Sequence of chain 1.C:
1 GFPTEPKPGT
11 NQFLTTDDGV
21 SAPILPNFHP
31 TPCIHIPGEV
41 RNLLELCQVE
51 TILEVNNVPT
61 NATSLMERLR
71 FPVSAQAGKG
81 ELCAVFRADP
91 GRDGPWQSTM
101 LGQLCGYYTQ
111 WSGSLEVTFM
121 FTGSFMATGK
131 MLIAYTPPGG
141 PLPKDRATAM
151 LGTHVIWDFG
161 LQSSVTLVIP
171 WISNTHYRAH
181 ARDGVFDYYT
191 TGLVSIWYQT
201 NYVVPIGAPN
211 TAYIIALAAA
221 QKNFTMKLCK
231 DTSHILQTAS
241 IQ

The small molecule below binds the protein below.
Small molecule (SMILES): Cc1cc(CCCCCCCOc2ccc(C3=NCCO3)cc2)on1

Sequence of chain 2.C:
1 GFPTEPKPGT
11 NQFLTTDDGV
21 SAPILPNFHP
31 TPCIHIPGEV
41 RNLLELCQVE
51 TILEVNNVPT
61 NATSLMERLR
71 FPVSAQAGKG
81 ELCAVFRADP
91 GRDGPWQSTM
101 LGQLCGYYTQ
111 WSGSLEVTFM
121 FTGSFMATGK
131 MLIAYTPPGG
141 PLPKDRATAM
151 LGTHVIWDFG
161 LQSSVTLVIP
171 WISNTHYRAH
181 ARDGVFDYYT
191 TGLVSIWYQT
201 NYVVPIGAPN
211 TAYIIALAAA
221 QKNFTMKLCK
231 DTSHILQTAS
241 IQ

Binding-site contacts:
Ligand atom C5C contacts residue ILE111 of chain 1.A at 3.7 Å (hydrophobic).
Ligand atom C2C contacts residue VAL192 of chain 1.A at 3.7 Å (hydrophobic).
Ligand atom C31 contacts residue ILE24 of chain 1.C at 3.6 Å (hydrophobic).
Ligand atom C6B contacts residue ILE113 of chain 1.A at 4.0 Å (hydrophobic).
Ligand atom C2A contacts residue TRP203 of chain 1.A at 3.6 Å (hydrophobic).
Ligand atom C4B contacts residue TRP203 of chain 1.A at 3.6 Å (hydrophobic).
Ligand atom C3C contacts residue PHE135 of chain 1.A at 3.8 Å (hydrophobic).
Ligand atom O1A contacts residue ASN228 of chain 1.A at 3.7 Å.
Ligand atom C5B contacts residue ILE113 of chain 1.A at 3.5 Å (hydrophobic).
Ligand atom C5C contacts residue PHE135 of chain 1.A at 3.5 Å (hydrophobic).
Ligand atom C4 contacts residue VAL190 of chain 1.A at 3.8 Å (hydrophobic).
Ligand atom C2B contacts residue TYR201 of chain 1.A at 3.4 Å (hydrophobic).
Ligand atom O1A contacts residue TRP203 of chain 1.A at 3.3 Å.
Ligand atom O1 contacts residue PHE233 of chain 1.A at 3.1 Å.
Ligand atom C3B contacts residue TRP203 of chain 1.A at 3.2 Å (hydrophobic).
Ligand atom N3A contacts residue ILE113 of chain 1.A at 3.7 Å.
Ligand atom C7C contacts residue MET230 of chain 1.A at 4.0 Å (hydrophobic).
Ligand atom C5 contacts residue PHE233 of chain 1.A at 3.9 Å (hydrophobic).
Ligand atom C4C contacts residue PHE135 of chain 1.A at 3.7 Å (hydrophobic).
Ligand atom O1 contacts residue PHE155 of chain 1.A at 3.5 Å.
Ligand atom O1B contacts residue MET230 of chain 1.A at 4.0 Å.
Ligand atom C31 contacts residue PRO177 of chain 1.A at 3.9 Å (hydrophobic).
Ligand atom C31 contacts residue VAL179 of chain 1.A at 3.5 Å (hydrophobic).
Ligand atom C3B contacts residue ASN228 of chain 1.A at 4.0 Å.
Ligand atom C5 contacts residue PHE155 of chain 1.A at 3.9 Å (hydrophobic).
Ligand atom C5A contacts residue ASN228 of chain 1.A at 4.0 Å.
Ligand atom N3A contacts residue ASP112 of chain 1.A at 2.8 Å (salt-bridge).
Ligand atom N2 contacts residue PHE233 of chain 1.A at 3.8 Å.
Ligand atom C4 contacts residue ILE24 of chain 1.C at 4.0 Å (hydrophobic).
Ligand atom N2 contacts residue PHE155 of chain 1.A at 3.6 Å.
Ligand atom C2B contacts residue TRP203 of chain 1.A at 4.1 Å (hydrophobic).
Ligand atom C3 contacts residue PHE155 of chain 1.A at 4.0 Å (hydrophobic).
Ligand atom C4A contacts residue ASP112 of chain 1.A at 3.0 Å.
Ligand atom C4C contacts residue VAL192 of chain 1.A at 3.5 Å (hydrophobic).
Ligand atom O1B contacts residue TYR201 of chain 1.A at 3.4 Å.
Ligand atom C4B contacts residue ASN228 of chain 1.A at 4.0 Å.
Ligand atom C5B contacts residue ASP112 of chain 1.A at 3.9 Å.
Ligand atom C6C contacts residue TYR201 of chain 1.A at 4.0 Å (hydrophobic).
Ligand atom C5B contacts residue ILE111 of chain 1.A at 4.0 Å (hydrophobic).
Ligand atom C4A contacts residue THR114 of chain 1.A at 3.6 Å.

Sequence of chain 1.A:
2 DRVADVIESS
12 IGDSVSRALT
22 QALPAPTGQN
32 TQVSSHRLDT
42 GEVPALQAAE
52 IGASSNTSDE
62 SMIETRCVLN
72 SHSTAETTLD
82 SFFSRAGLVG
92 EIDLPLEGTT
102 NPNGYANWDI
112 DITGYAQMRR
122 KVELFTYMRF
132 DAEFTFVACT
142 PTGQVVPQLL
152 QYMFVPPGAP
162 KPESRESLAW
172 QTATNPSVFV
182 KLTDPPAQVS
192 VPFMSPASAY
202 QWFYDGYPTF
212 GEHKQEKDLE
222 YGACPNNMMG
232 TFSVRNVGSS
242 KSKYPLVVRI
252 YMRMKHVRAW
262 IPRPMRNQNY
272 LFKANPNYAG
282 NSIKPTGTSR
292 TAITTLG